Sequence of chain 1.B:
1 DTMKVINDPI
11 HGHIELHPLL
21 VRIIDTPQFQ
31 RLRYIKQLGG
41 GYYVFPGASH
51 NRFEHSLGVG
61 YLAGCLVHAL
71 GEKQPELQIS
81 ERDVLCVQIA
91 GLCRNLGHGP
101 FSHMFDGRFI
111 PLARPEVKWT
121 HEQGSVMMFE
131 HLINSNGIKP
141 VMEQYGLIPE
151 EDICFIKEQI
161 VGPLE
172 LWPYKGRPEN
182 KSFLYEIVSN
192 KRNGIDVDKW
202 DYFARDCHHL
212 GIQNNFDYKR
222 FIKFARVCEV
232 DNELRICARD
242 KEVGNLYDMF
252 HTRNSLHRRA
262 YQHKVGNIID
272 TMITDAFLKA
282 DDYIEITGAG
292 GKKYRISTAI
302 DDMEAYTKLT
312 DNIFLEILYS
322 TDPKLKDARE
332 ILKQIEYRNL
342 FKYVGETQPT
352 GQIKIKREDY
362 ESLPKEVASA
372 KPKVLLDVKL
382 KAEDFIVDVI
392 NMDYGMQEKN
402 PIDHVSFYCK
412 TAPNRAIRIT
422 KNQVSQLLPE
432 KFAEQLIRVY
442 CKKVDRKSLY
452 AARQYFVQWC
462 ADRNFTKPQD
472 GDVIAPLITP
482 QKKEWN

This small molecule binds to this protein.
Small molecule (SMILES): Nc1nc2c(ncn2[C@H]2C[C@H](O)[C@@H](CO[P](=O)(O)O[P](=O)(O)OP(=O)(O)O)O2)c(=O)[nH]1

Sequence of chain 1.D:
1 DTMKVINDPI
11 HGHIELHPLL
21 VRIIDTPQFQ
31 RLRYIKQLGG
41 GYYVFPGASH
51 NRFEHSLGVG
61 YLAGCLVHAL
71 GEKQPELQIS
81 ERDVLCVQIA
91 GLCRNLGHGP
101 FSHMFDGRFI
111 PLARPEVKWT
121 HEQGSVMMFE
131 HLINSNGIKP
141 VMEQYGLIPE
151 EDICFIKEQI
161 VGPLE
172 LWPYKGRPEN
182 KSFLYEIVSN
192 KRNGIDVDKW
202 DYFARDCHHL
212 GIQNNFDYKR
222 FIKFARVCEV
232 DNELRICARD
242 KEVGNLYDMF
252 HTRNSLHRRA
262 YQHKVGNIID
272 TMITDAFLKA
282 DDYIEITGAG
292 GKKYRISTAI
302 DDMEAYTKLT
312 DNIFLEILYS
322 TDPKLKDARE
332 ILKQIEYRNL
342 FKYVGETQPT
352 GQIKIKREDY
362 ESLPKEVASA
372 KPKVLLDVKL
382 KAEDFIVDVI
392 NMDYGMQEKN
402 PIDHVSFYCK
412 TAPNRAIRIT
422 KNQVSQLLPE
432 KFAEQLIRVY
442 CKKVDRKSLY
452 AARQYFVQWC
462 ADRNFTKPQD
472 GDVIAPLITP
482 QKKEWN

Sequence of chain 1.C:
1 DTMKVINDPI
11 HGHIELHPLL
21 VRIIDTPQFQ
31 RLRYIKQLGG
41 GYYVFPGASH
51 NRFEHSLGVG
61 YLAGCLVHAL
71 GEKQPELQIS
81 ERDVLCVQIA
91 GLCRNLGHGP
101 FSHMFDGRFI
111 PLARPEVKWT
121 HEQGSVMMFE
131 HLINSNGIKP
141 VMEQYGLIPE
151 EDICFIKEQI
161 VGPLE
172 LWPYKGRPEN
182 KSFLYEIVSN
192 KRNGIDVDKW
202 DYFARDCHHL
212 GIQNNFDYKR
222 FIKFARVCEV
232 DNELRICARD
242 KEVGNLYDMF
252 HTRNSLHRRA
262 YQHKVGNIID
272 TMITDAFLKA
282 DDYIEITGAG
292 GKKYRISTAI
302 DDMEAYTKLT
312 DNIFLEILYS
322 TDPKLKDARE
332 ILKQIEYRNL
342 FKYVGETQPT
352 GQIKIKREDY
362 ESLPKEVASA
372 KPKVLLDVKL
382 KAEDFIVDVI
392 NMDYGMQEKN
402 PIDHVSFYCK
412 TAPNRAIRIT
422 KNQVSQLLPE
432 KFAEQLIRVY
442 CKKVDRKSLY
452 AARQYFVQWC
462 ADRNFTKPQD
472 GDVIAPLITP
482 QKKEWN

Binding-site contacts:
Ligand atom C6 contacts residue ARG339 of chain 1.C at 3.5 Å.
Ligand atom C2 contacts residue ARG339 of chain 1.C at 3.3 Å.
Ligand atom O1G contacts residue LYS4 of chain 1.B at 2.9 Å (salt-bridge).
Ligand atom PA contacts residue MG1 of chain 1.K at 3.4 Å.
Ligand atom O6 contacts residue ARG33 of chain 1.B at 3.2 Å (salt-bridge).
Ligand atom O5' contacts residue ARG339 of chain 1.C at 3.1 Å (salt-bridge).
Ligand atom C4' contacts residue DTP1 of chain 1.R at 3.5 Å.
Ligand atom O1A contacts residue LYS4 of chain 1.B at 3.4 Å.
Ligand atom O2A contacts residue MG1 of chain 1.K at 2.0 Å.
Ligand atom O4' contacts residue ARG339 of chain 1.C at 3.3 Å (salt-bridge).
Ligand atom N1 contacts residue ASP25 of chain 1.B at 2.8 Å (salt-bridge).
Ligand atom C8 contacts residue VAL44 of chain 1.C at 3.1 Å (hydrophobic).
Ligand atom PG contacts residue LYS411 of chain 1.D at 3.4 Å.
Ligand atom N7 contacts residue ARG33 of chain 1.B at 3.3 Å (salt-bridge).
Ligand atom O2A contacts residue DTP1 of chain 1.R at 2.7 Å (h-bond).
Ligand atom PG contacts residue LYS4 of chain 1.B at 3.3 Å.
Ligand atom O6 contacts residue GLN30 of chain 1.B at 3.0 Å (h-bond).
Ligand atom C3' contacts residue DTP1 of chain 1.R at 3.4 Å.
Ligand atom N3 contacts residue ARG339 of chain 1.C at 3.4 Å (salt-bridge).
Ligand atom O2G contacts residue MG1 of chain 1.K at 1.8 Å.
Ligand atom PG contacts residue MG1 of chain 1.K at 3.2 Å.
Ligand atom PB contacts residue MG1 of chain 1.K at 3.3 Å.
Ligand atom N7 contacts residue TYR43 of chain 1.C at 3.1 Å (h-bond).
Ligand atom O3G contacts residue LYS343 of chain 1.C at 3.3 Å (salt-bridge).
Ligand atom N2 contacts residue ASP25 of chain 1.B at 2.8 Å (salt-bridge).
Ligand atom C2' contacts residue VAL5 of chain 1.B at 3.5 Å (hydrophobic).
Ligand atom O1B contacts residue DTP1 of chain 1.R at 2.5 Å (h-bond).
Ligand atom O6 contacts residue ASP25 of chain 1.B at 3.5 Å (salt-bridge).
Ligand atom O1B contacts residue MG1 of chain 1.K at 2.2 Å.
Ligand atom O3G contacts residue LYS411 of chain 1.D at 2.6 Å (salt-bridge).
Ligand atom O1A contacts residue ARG339 of chain 1.C at 3.3 Å (salt-bridge).
Ligand atom O2A contacts residue LYS4 of chain 1.B at 2.9 Å (salt-bridge).
Ligand atom O2G contacts residue LYS411 of chain 1.D at 3.2 Å (salt-bridge).
Ligand atom C4 contacts residue ARG339 of chain 1.C at 3.2 Å.
Ligand atom O3' contacts residue DTP1 of chain 1.R at 2.6 Å (h-bond).
Ligand atom O2G contacts residue LYS4 of chain 1.B at 2.7 Å (salt-bridge).
Ligand atom C1' contacts residue VAL44 of chain 1.C at 3.4 Å (hydrophobic).
Ligand atom C5' contacts residue DTP1 of chain 1.R at 3.1 Å.
Ligand atom O2G contacts residue DTP1 of chain 1.R at 2.8 Å (h-bond).
Ligand atom C8 contacts residue TYR43 of chain 1.C at 3.1 Å (hydrophobic).